Sequence of chain 1.A:
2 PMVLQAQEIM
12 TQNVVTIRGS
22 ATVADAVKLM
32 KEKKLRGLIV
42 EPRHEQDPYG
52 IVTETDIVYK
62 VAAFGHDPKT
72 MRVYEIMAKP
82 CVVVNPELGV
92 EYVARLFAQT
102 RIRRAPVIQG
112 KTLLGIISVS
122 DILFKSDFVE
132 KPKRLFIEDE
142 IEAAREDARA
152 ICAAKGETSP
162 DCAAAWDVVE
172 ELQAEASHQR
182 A

A small-molecule ligand and the protein it binds are described below.
Small molecule (SMILES): C[C@@H](O)CN1CCN(CC(=O)O)CCN(CC(=O)O)CCN(CC(=O)O)CC1

Binding-site contacts:
Ligand atom C7 contacts residue TRP167 of chain 1.A at 3.1 Å (hydrophobic).
Ligand atom C13 contacts residue YB1 of chain 1.D at 3.2 Å.
Ligand atom C7 contacts residue YB1 of chain 1.D at 3.3 Å.
Ligand atom C1 contacts residue YB1 of chain 1.D at 3.6 Å.
Ligand atom O5 contacts residue GLU158 of chain 1.A at 3.5 Å (salt-bridge).
Ligand atom N3 contacts residue YB1 of chain 1.D at 3.4 Å.
Ligand atom N4 contacts residue TRP167 of chain 1.A at 4.0 Å.
Ligand atom C17 contacts residue CYS153 of chain 1.A at 4.0 Å (hydrophobic).
Ligand atom C17 contacts residue ARG150 of chain 1.A at 3.9 Å.
Ligand atom C4 contacts residue YB1 of chain 1.D at 3.7 Å.
Ligand atom O6 contacts residue GLU158 of chain 1.A at 3.3 Å (salt-bridge).
Ligand atom C12 contacts residue YB1 of chain 1.D at 3.6 Å.
Ligand atom O7 contacts residue TRP167 of chain 1.A at 3.7 Å.
Ligand atom C15 contacts residue TRP167 of chain 1.A at 3.4 Å (hydrophobic).
Ligand atom C11 contacts residue YB1 of chain 1.D at 3.2 Å.
Ligand atom C14 contacts residue YB1 of chain 1.D at 3.2 Å.
Ligand atom C5 contacts residue YB1 of chain 1.D at 3.5 Å.
Ligand atom C16 contacts residue CYS153 of chain 1.A at 3.9 Å (hydrophobic).
Ligand atom O7 contacts residue YB1 of chain 1.D at 2.5 Å.
Ligand atom C16 contacts residue YB1 of chain 1.D at 3.2 Å.
Ligand atom O1 contacts residue YB1 of chain 1.D at 2.1 Å.
Ligand atom C9 contacts residue YB1 of chain 1.D at 3.1 Å.
Ligand atom C13 contacts residue GLU158 of chain 1.A at 3.6 Å.
Ligand atom O5 contacts residue YB1 of chain 1.D at 2.4 Å.
Ligand atom N2 contacts residue YB1 of chain 1.D at 3.4 Å.
Ligand atom C8 contacts residue YB1 of chain 1.D at 3.8 Å.
Ligand atom N1 contacts residue YB1 of chain 1.D at 3.6 Å.
Ligand atom C17 contacts residue GLU158 of chain 1.A at 3.3 Å.
Ligand atom C3 contacts residue YB1 of chain 1.D at 3.7 Å.
Ligand atom O2 contacts residue YB1 of chain 1.D at 4.0 Å.
Ligand atom C6 contacts residue YB1 of chain 1.D at 3.3 Å.
Ligand atom C2 contacts residue YB1 of chain 1.D at 3.0 Å.
Ligand atom C10 contacts residue YB1 of chain 1.D at 3.9 Å.
Ligand atom C16 contacts residue TRP167 of chain 1.A at 3.5 Å (hydrophobic).
Ligand atom C15 contacts residue YB1 of chain 1.D at 3.3 Å.
Ligand atom O4 contacts residue YB1 of chain 1.D at 2.2 Å.
Ligand atom N4 contacts residue YB1 of chain 1.D at 2.4 Å.
Ligand atom C16 contacts residue GLU158 of chain 1.A at 3.3 Å.
Ligand atom C15 contacts residue GLU158 of chain 1.A at 3.9 Å.
Ligand atom C5 contacts residue GLU158 of chain 1.A at 3.9 Å.